Sequence of chain 1.A:
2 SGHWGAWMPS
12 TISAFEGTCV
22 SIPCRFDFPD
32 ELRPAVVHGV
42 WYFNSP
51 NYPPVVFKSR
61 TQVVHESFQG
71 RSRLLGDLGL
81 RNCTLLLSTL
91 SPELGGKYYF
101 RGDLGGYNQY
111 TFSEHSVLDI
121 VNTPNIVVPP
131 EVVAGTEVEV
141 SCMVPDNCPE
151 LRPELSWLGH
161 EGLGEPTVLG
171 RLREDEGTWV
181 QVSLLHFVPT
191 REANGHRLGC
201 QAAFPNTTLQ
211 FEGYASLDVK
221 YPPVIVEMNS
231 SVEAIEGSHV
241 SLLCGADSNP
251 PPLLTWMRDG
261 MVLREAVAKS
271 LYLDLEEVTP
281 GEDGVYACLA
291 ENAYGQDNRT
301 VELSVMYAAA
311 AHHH

Binding-site contacts:
Ligand atom C7 contacts residue SER22 of chain 1.A at 4.0 Å.
Ligand atom C1 contacts residue THR84 of chain 1.A at 3.6 Å.
Ligand atom C3 contacts residue GOL1 of chain 1.K at 3.7 Å.
Ligand atom C6 contacts residue GLY76 of chain 1.A at 4.0 Å.
Ligand atom O5 contacts residue THR84 of chain 1.A at 3.9 Å.
Ligand atom C7 contacts residue ASN82 of chain 1.A at 3.6 Å.
Ligand atom C8 contacts residue GOL1 of chain 1.K at 4.0 Å.
Ligand atom C3 contacts residue ASN82 of chain 1.A at 3.8 Å.
Ligand atom C1 contacts residue GOL1 of chain 1.K at 4.2 Å.
Ligand atom C6 contacts residue LEU75 of chain 1.A at 3.9 Å (hydrophobic).
Ligand atom C7 contacts residue GOL1 of chain 1.K at 4.2 Å.
Ligand atom C2 contacts residue GOL1 of chain 1.K at 4.1 Å.
Ligand atom C8 contacts residue SER22 of chain 1.A at 3.1 Å.
Ligand atom C6 contacts residue ARG152 of chain 1.A at 3.5 Å.
Ligand atom C4 contacts residue ARG152 of chain 1.A at 4.3 Å.
Ligand atom O6 contacts residue ARG152 of chain 1.A at 3.6 Å.
Ligand atom O5 contacts residue ASN82 of chain 1.A at 2.3 Å (h-bond).
Ligand atom C6 contacts residue GOL1 of chain 1.K at 3.8 Å.
Ligand atom C3 contacts residue ARG152 of chain 1.A at 4.3 Å.
Ligand atom N2 contacts residue ASN82 of chain 1.A at 2.9 Å (h-bond).
Ligand atom C8 contacts residue LEU75 of chain 1.A at 3.7 Å (hydrophobic).
Ligand atom N2 contacts residue GOL1 of chain 1.K at 3.5 Å.
Ligand atom C4 contacts residue ASN82 of chain 1.A at 4.2 Å.
Ligand atom O6 contacts residue LEU75 of chain 1.A at 4.1 Å.
Ligand atom O5 contacts residue ARG152 of chain 1.A at 4.3 Å.
Ligand atom C1 contacts residue ASN82 of chain 1.A at 1.4 Å.
Ligand atom O7 contacts residue ASN82 of chain 1.A at 3.9 Å.
Ligand atom C5 contacts residue ASN82 of chain 1.A at 3.6 Å.
Ligand atom C5 contacts residue THR84 of chain 1.A at 3.9 Å.
Ligand atom O5 contacts residue GLY76 of chain 1.A at 3.7 Å.
Ligand atom O6 contacts residue PRO149 of chain 1.A at 3.5 Å (h-bond).
Ligand atom C8 contacts residue PRO149 of chain 1.A at 3.6 Å (hydrophobic).
Ligand atom O6 contacts residue GOL1 of chain 1.K at 3.9 Å.
Ligand atom O6 contacts residue GLY76 of chain 1.A at 3.5 Å (h-bond).
Ligand atom O3 contacts residue ARG152 of chain 1.A at 3.6 Å.
Ligand atom C5 contacts residue ARG152 of chain 1.A at 3.8 Å.
Ligand atom O4 contacts residue ARG152 of chain 1.A at 3.3 Å (salt-bridge).
Ligand atom O3 contacts residue GOL1 of chain 1.K at 3.3 Å (h-bond).
Ligand atom C2 contacts residue ASN82 of chain 1.A at 2.5 Å.
Ligand atom O7 contacts residue SER22 of chain 1.A at 4.1 Å.

The protein below binds the small molecule below.
Small molecule (SMILES): CC(=O)N[C@H]1[C@H](O[C@H]2[C@H](O)[C@@H](NC(C)=O)CO[C@@H]2CO)O[C@H](CO)[C@@H](O[C@@H]2O[C@H](CO[C@H]3O[C@H](CO)[C@@H](O)[C@H](O[C@H]4O[C@H](CO)[C@@H](O)[C@H](O)[C@@H]4O)[C@@H]3O)[C@@H](O)[C@H](O)[C@@H]2O)[C@@H]1O